The protein below binds the small molecule below.
Small molecule (SMILES): CC(=O)N[C@H]1[C@H](O[C@H]2[C@H](O)[C@@H](NC(C)=O)CO[C@@H]2CO)O[C@H](CO)[C@@H](O[C@@H]2O[C@H](CO)[C@@H](O)[C@H](O)[C@H]2NC(C)=O)[C@@H]1O

Binding-site contacts:
Ligand atom C8 contacts residue HIS208 of chain 1.A at 3.7 Å.
Ligand atom N2 contacts residue ASN224 of chain 1.A at 2.8 Å (h-bond).
Ligand atom C1 contacts residue ALA229 of chain 1.A at 3.8 Å (hydrophobic).
Ligand atom C1 contacts residue ASN224 of chain 1.A at 1.5 Å.
Ligand atom C3 contacts residue LYS1 of chain 1.A at 3.8 Å.
Ligand atom C1 contacts residue LYS1 of chain 1.A at 3.6 Å.
Ligand atom O4 contacts residue LYS1 of chain 1.A at 3.4 Å (salt-bridge).
Ligand atom C6 contacts residue ASP211 of chain 1.A at 3.5 Å.
Ligand atom C3 contacts residue ASN224 of chain 1.A at 3.7 Å.
Ligand atom O6 contacts residue ASP211 of chain 1.A at 3.2 Å.
Ligand atom C3 contacts residue GLU207 of chain 1.A at 3.4 Å.
Ligand atom O3 contacts residue GLU207 of chain 1.A at 3.6 Å.
Ligand atom O3 contacts residue LEU210 of chain 1.A at 2.6 Å (h-bond).
Ligand atom O5 contacts residue ALA229 of chain 1.A at 3.6 Å.
Ligand atom C5 contacts residue HIS208 of chain 1.A at 3.8 Å.
Ligand atom C7 contacts residue VAL212 of chain 1.A at 3.9 Å (hydrophobic).
Ligand atom C8 contacts residue VAL212 of chain 1.A at 3.8 Å (hydrophobic).
Ligand atom O5 contacts residue LYS1 of chain 1.A at 2.8 Å (salt-bridge).
Ligand atom O5 contacts residue GLU233 of chain 1.A at 3.8 Å.
Ligand atom C2 contacts residue GLU207 of chain 1.A at 3.5 Å.
Ligand atom O7 contacts residue HIS208 of chain 1.A at 3.1 Å (h-bond).
Ligand atom N2 contacts residue GLU207 of chain 1.A at 2.7 Å (salt-bridge).
Ligand atom C5 contacts residue ASN224 of chain 1.A at 3.7 Å.
Ligand atom C8 contacts residue GLU207 of chain 1.A at 3.0 Å.
Ligand atom O6 contacts residue GLU233 of chain 1.A at 2.9 Å (salt-bridge).
Ligand atom C2 contacts residue ASN224 of chain 1.A at 2.3 Å.
Ligand atom O5 contacts residue ASN224 of chain 1.A at 2.4 Å (h-bond).
Ligand atom O7 contacts residue VAL212 of chain 1.A at 3.7 Å.
Ligand atom C7 contacts residue HIS208 of chain 1.A at 3.6 Å.
Ligand atom C6 contacts residue LYS1 of chain 1.A at 3.6 Å.
Ligand atom C6 contacts residue GLU233 of chain 1.A at 3.7 Å.
Ligand atom C7 contacts residue ASN224 of chain 1.A at 3.2 Å.
Ligand atom C8 contacts residue LEU210 of chain 1.A at 3.9 Å (hydrophobic).
Ligand atom C7 contacts residue GLU207 of chain 1.A at 3.6 Å.
Ligand atom O7 contacts residue ASN224 of chain 1.A at 3.2 Å (h-bond).
Ligand atom C5 contacts residue LYS1 of chain 1.A at 3.7 Å.
Ligand atom O3 contacts residue LYS1 of chain 1.A at 2.9 Å (salt-bridge).
Ligand atom C3 contacts residue LEU210 of chain 1.A at 3.7 Å (hydrophobic).
Ligand atom O6 contacts residue LYS1 of chain 1.A at 2.8 Å (salt-bridge).
Ligand atom C8 contacts residue ARG40 of chain 1.A at 3.7 Å.

Sequence of chain 1.A:
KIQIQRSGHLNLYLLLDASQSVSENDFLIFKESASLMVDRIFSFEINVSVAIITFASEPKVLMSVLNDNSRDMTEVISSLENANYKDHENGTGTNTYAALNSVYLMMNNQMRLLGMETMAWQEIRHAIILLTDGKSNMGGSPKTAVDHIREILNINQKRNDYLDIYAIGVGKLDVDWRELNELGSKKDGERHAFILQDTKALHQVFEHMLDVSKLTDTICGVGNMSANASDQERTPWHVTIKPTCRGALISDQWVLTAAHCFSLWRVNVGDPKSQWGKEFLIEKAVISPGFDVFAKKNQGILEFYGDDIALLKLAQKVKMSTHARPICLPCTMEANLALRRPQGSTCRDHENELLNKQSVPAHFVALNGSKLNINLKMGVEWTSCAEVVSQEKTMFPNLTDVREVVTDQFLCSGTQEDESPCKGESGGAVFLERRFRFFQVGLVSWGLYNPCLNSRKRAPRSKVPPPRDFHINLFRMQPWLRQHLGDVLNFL